Binding-site contacts:
Ligand atom C1 contacts residue ASN103 of chain 1.C at 1.4 Å.
Ligand atom C2 contacts residue ASN103 of chain 1.C at 2.4 Å.
Ligand atom C4 contacts residue ASN103 of chain 1.C at 4.2 Å.
Ligand atom C3 contacts residue ASN103 of chain 1.C at 3.7 Å.
Ligand atom C6 contacts residue LYS159 of chain 1.C at 4.4 Å.
Ligand atom C7 contacts residue ASN103 of chain 1.C at 3.1 Å.
Ligand atom N2 contacts residue ASN103 of chain 1.C at 2.6 Å (h-bond).
Ligand atom C5 contacts residue ASN103 of chain 1.C at 3.6 Å.
Ligand atom C8 contacts residue ASN103 of chain 1.C at 4.2 Å.
Ligand atom O6 contacts residue ASP110 of chain 1.C at 3.9 Å.
Ligand atom O5 contacts residue ASN103 of chain 1.C at 2.4 Å (h-bond).
Ligand atom O7 contacts residue ASN103 of chain 1.C at 3.7 Å.

Sequence of chain 1.C:
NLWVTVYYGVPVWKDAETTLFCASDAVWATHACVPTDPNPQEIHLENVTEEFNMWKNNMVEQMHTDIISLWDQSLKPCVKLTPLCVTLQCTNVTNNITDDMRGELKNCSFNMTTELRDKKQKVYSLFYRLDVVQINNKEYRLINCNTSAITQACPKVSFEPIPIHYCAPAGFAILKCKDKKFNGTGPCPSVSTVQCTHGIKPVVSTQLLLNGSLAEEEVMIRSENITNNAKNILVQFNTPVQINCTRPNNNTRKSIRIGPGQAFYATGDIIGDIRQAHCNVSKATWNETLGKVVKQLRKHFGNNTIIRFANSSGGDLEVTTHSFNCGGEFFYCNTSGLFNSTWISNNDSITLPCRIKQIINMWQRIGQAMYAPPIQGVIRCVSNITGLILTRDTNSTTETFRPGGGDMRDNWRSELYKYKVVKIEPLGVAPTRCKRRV

This small molecule binds to this protein.
Small molecule (SMILES): CC(=O)N[C@H]1[C@H](O[C@H]2[C@H](O)[C@@H](NC(C)=O)CO[C@@H]2CO)O[C@H](CO)[C@@H](O)[C@@H]1O